Sequence of chain 1.B:
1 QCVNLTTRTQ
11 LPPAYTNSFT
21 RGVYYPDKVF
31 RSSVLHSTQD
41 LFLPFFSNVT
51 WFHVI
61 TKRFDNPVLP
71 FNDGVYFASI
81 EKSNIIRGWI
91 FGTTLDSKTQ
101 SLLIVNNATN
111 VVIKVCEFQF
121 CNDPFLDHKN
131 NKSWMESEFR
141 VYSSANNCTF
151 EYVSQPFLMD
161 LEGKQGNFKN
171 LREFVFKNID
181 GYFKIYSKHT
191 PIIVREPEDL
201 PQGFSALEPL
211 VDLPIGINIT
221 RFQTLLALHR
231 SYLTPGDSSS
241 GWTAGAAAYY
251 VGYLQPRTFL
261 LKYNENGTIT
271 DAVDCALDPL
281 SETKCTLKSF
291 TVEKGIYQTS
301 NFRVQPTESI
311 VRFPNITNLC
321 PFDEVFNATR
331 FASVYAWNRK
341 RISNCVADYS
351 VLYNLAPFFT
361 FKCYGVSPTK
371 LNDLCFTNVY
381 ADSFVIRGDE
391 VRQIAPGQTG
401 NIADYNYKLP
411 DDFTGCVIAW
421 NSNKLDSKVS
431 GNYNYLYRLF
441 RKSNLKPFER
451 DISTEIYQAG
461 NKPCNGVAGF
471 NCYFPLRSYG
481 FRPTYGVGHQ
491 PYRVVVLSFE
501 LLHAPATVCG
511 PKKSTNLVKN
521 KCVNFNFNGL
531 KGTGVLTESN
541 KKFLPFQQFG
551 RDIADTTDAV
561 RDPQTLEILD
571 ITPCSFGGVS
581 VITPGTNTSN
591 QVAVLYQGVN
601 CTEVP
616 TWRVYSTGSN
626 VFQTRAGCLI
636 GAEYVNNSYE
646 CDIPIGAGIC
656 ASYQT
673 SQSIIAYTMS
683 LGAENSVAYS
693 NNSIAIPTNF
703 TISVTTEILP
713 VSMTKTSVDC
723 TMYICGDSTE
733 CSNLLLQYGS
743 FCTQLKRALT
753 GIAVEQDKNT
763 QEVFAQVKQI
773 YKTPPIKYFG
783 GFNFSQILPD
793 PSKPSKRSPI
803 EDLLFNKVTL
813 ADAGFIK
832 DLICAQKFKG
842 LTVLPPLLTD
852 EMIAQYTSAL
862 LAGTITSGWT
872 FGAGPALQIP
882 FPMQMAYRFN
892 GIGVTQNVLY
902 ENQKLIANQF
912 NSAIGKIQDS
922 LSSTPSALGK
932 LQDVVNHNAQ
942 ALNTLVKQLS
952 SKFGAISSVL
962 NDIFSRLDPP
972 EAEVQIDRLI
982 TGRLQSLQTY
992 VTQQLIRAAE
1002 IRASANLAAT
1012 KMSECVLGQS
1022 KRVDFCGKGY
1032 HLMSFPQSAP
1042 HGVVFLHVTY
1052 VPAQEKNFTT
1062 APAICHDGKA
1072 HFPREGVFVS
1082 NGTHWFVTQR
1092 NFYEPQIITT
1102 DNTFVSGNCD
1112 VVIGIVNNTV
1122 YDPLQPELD

The protein below binds the small molecule below.
Small molecule (SMILES): CC(=O)N[C@@H]1[C@@H](O)[C@H](O)[C@@H](CO)O[C@H]1O

Binding-site contacts:
Ligand atom O5 contacts residue GLN564 of chain 1.B at 4.3 Å.
Ligand atom C2 contacts residue ASN315 of chain 1.B at 3.2 Å.
Ligand atom C7 contacts residue ASN315 of chain 1.B at 3.4 Å.
Ligand atom C8 contacts residue ASN315 of chain 1.B at 3.6 Å.
Ligand atom N2 contacts residue ASN315 of chain 1.B at 3.1 Å (h-bond).
Ligand atom C1 contacts residue ASN315 of chain 1.B at 2.9 Å.
Ligand atom O5 contacts residue ASN315 of chain 1.B at 3.5 Å (h-bond).
Ligand atom O7 contacts residue ASN315 of chain 1.B at 4.0 Å.
Ligand atom O7 contacts residue GLN564 of chain 1.B at 4.1 Å.